Sequence of chain 1.E:
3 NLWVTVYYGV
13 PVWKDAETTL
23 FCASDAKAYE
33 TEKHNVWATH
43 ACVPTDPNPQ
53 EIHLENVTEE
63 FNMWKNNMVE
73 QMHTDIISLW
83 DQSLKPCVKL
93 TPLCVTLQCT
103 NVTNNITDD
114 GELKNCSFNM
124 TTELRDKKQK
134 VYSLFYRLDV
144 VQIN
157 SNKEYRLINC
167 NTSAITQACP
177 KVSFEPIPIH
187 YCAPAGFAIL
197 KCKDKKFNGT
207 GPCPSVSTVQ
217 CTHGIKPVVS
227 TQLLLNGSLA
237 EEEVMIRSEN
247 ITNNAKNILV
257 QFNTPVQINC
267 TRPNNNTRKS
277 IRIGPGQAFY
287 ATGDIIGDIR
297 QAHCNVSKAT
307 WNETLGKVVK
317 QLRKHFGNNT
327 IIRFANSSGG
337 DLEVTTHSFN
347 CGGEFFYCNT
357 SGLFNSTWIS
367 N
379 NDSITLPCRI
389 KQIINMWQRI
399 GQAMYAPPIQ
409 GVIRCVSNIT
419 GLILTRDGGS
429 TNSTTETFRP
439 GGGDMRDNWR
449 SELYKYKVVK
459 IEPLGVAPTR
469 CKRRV

Sequence of chain 1.F:
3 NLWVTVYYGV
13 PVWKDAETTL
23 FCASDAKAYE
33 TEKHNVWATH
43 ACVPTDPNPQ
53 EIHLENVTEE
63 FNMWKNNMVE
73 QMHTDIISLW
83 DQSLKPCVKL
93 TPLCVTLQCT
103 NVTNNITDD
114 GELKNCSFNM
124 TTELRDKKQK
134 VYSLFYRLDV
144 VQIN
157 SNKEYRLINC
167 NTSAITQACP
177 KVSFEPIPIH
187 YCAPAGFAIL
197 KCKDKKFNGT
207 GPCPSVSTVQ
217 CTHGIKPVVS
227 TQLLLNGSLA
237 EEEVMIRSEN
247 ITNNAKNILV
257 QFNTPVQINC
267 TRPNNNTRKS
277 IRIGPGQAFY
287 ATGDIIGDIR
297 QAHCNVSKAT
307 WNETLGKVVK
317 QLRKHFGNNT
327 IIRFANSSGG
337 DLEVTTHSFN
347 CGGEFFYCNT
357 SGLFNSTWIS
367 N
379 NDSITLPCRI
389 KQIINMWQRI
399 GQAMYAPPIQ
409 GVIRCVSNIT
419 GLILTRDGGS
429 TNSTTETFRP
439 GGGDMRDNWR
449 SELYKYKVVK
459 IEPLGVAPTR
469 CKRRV

Binding-site contacts:
Ligand atom O5 contacts residue THR168 of chain 1.E at 4.4 Å.
Ligand atom C8 contacts residue ILE146 of chain 1.E at 4.3 Å (hydrophobic).
Ligand atom C2 contacts residue ASN167 of chain 1.E at 2.5 Å.
Ligand atom C8 contacts residue ASN167 of chain 1.E at 4.3 Å.
Ligand atom N2 contacts residue ASN167 of chain 1.E at 2.8 Å (h-bond).
Ligand atom C7 contacts residue ASN167 of chain 1.E at 3.1 Å.
Ligand atom O3 contacts residue ARG162 of chain 1.E at 4.3 Å.
Ligand atom O6 contacts residue ILE164 of chain 1.E at 3.6 Å.
Ligand atom O7 contacts residue ASN167 of chain 1.E at 3.1 Å (h-bond).
Ligand atom O7 contacts residue GLU126 of chain 1.F at 4.2 Å.
Ligand atom C1 contacts residue ASN167 of chain 1.E at 1.4 Å.
Ligand atom C4 contacts residue ASN167 of chain 1.E at 4.3 Å.
Ligand atom O7 contacts residue ARG162 of chain 1.E at 2.9 Å (salt-bridge).
Ligand atom C3 contacts residue ASN167 of chain 1.E at 3.7 Å.
Ligand atom C2 contacts residue ARG162 of chain 1.E at 3.7 Å.
Ligand atom C7 contacts residue ARG162 of chain 1.E at 3.8 Å.
Ligand atom N2 contacts residue ARG162 of chain 1.E at 4.1 Å.
Ligand atom C8 contacts residue GLU126 of chain 1.F at 4.2 Å.
Ligand atom C7 contacts residue GLU126 of chain 1.F at 4.3 Å.
Ligand atom C5 contacts residue ASN167 of chain 1.E at 3.7 Å.
Ligand atom O5 contacts residue ASN167 of chain 1.E at 2.5 Å (h-bond).

A small-molecule ligand and the protein it binds are described below.
Small molecule (SMILES): CC(=O)N[C@H]1[C@H](O[C@H]2[C@H](O)[C@@H](NC(C)=O)CO[C@@H]2CO)O[C@H](CO)[C@@H](O)[C@@H]1O